Sequence of chain 1.C:
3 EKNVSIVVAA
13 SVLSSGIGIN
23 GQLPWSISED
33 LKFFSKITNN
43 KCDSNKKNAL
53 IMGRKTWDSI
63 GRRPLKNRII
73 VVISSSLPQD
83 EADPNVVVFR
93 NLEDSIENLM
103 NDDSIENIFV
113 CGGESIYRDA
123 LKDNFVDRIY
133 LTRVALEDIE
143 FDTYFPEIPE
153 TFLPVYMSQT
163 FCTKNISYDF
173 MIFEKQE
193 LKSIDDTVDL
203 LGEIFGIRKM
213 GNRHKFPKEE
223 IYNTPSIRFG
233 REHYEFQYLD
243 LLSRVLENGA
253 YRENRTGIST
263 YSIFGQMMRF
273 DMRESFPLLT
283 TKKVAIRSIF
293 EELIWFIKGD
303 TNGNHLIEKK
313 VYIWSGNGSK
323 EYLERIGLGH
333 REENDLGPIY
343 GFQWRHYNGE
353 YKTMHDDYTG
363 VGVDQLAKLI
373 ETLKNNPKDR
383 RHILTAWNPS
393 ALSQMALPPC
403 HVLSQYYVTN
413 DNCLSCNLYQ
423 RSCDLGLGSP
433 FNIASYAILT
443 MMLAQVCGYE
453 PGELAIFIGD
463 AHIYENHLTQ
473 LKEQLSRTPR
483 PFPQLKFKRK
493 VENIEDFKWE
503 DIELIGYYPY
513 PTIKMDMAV

Binding-site contacts:
Ligand atom CM contacts residue THR58 of chain 1.C at 3.6 Å.
Ligand atom C12 contacts residue LEU33 of chain 1.C at 3.7 Å (hydrophobic).
Ligand atom N3 contacts residue NDP1 of chain 1.N at 3.7 Å.
Ligand atom N3 contacts residue VAL10 of chain 1.C at 3.4 Å (h-bond).
Ligand atom NA2 contacts residue ALA11 of chain 1.C at 3.5 Å.
Ligand atom CT contacts residue ARG70 of chain 1.C at 3.3 Å.
Ligand atom CM contacts residue ILE62 of chain 1.C at 3.6 Å (hydrophobic).
Ligand atom O2 contacts residue SER37 of chain 1.C at 3.1 Å (h-bond).
Ligand atom C8A contacts residue ASP32 of chain 1.C at 3.6 Å.
Ligand atom C4 contacts residue VAL9 of chain 1.C at 3.7 Å (hydrophobic).
Ligand atom C4A contacts residue NDP1 of chain 1.N at 3.1 Å.
Ligand atom C4 contacts residue NDP1 of chain 1.N at 3.1 Å.
Ligand atom O1 contacts residue ARG70 of chain 1.C at 2.4 Å (salt-bridge).
Ligand atom NA2 contacts residue ASP32 of chain 1.C at 2.7 Å (salt-bridge).
Ligand atom N5 contacts residue NDP1 of chain 1.N at 3.4 Å.
Ligand atom O1 contacts residue SER37 of chain 1.C at 3.7 Å.
Ligand atom O2 contacts residue ARG70 of chain 1.C at 3.0 Å (salt-bridge).
Ligand atom N3 contacts residue PHE36 of chain 1.C at 3.7 Å.
Ligand atom CT contacts residue SER37 of chain 1.C at 3.6 Å.
Ligand atom C15 contacts residue PHE36 of chain 1.C at 3.5 Å (hydrophobic).
Ligand atom C14 contacts residue ILE62 of chain 1.C at 3.7 Å (hydrophobic).
Ligand atom N8 contacts residue ASP32 of chain 1.C at 3.5 Å (salt-bridge).
Ligand atom C2 contacts residue ALA11 of chain 1.C at 3.5 Å (hydrophobic).
Ligand atom NA2 contacts residue THR134 of chain 1.C at 3.2 Å (h-bond).
Ligand atom N1 contacts residue ALA11 of chain 1.C at 3.5 Å.
Ligand atom NA4 contacts residue CYS113 of chain 1.C at 3.6 Å.
Ligand atom NA4 contacts residue PHE36 of chain 1.C at 3.3 Å.
Ligand atom C16 contacts residue PHE36 of chain 1.C at 3.5 Å (hydrophobic).
Ligand atom C7 contacts residue LEU33 of chain 1.C at 3.6 Å (hydrophobic).
Ligand atom N3 contacts residue ALA11 of chain 1.C at 3.7 Å.
Ligand atom C4 contacts residue PHE36 of chain 1.C at 3.4 Å (hydrophobic).
Ligand atom NA4 contacts residue NDP1 of chain 1.N at 3.4 Å (h-bond).
Ligand atom C7 contacts residue LEU25 of chain 1.C at 3.4 Å (hydrophobic).
Ligand atom N1 contacts residue ASP32 of chain 1.C at 2.9 Å (salt-bridge).
Ligand atom NA4 contacts residue TYR119 of chain 1.C at 3.6 Å (h-bond).
Ligand atom N8 contacts residue LEU33 of chain 1.C at 3.5 Å.
Ligand atom NA4 contacts residue VAL9 of chain 1.C at 2.7 Å (h-bond).
Ligand atom NA2 contacts residue VAL10 of chain 1.C at 3.6 Å (h-bond).
Ligand atom C2 contacts residue ASP32 of chain 1.C at 3.4 Å.
Ligand atom N3 contacts residue VAL9 of chain 1.C at 3.4 Å.

This small molecule binds to this protein.
Small molecule (SMILES): CN(Cc1cnc2nc(N)nc(N)c2n1)c1ccc(C(=O)N[C@@H](CCC(=O)O)C(=O)O)cc1